The small molecule below binds the protein below.
Small molecule (SMILES): O=C(Nc1nccs1)[C@@H](c1ncn2c1CCC2)N1Cc2c(cc(C#Cc3ccc(CN4CCC(CO)CC4)cc3)cc2C(F)(F)F)C1=O

Binding-site contacts:
Ligand atom C21 contacts residue ASP159 of chain 1.A at 3.5 Å.
Ligand atom C17 contacts residue LEU92 of chain 1.A at 3.5 Å (hydrophobic).
Ligand atom C33 contacts residue ALA47 of chain 1.A at 3.4 Å (hydrophobic).
Ligand atom C23 contacts residue THR158 of chain 1.A at 3.6 Å.
Ligand atom C16 contacts residue GLY161 of chain 1.A at 3.5 Å.
Ligand atom S32 contacts residue THR94 of chain 1.A at 3.4 Å.
Ligand atom O38 contacts residue LEU162 of chain 1.A at 3.5 Å.
Ligand atom C23 contacts residue THR94 of chain 1.A at 3.3 Å.
Ligand atom C33 contacts residue LEU92 of chain 1.A at 3.4 Å (hydrophobic).
Ligand atom F14 contacts residue GLU66 of chain 1.A at 3.1 Å.
Ligand atom C24 contacts residue THR94 of chain 1.A at 3.5 Å.
Ligand atom F15 contacts residue ALA67 of chain 1.A at 3.4 Å.
Ligand atom F14 contacts residue GLY161 of chain 1.A at 3.4 Å.
Ligand atom N28 contacts residue ASP159 of chain 1.A at 3.5 Å.
Ligand atom N30 contacts residue ASP159 of chain 1.A at 2.7 Å (salt-bridge).
Ligand atom C39 contacts residue LEU162 of chain 1.A at 3.6 Å (hydrophobic).
Ligand atom C20 contacts residue ASP159 of chain 1.A at 3.1 Å.
Ligand atom C24 contacts residue CYS79 of chain 1.A at 3.6 Å (hydrophobic).
Ligand atom F13 contacts residue ILE63 of chain 1.A at 3.0 Å.
Ligand atom C10 contacts residue LEU165 of chain 1.A at 3.3 Å (hydrophobic).
Ligand atom C25 contacts residue CYS79 of chain 1.A at 3.1 Å (hydrophobic).
Ligand atom C29 contacts residue ASP159 of chain 1.A at 3.4 Å.
Ligand atom F13 contacts residue GLU66 of chain 1.A at 3.6 Å.
Ligand atom C11 contacts residue GLY161 of chain 1.A at 3.5 Å.
Ligand atom O36 contacts residue LEU92 of chain 1.A at 3.4 Å.
Ligand atom C25 contacts residue PHE160 of chain 1.A at 3.6 Å (hydrophobic).
Ligand atom N28 contacts residue PHE160 of chain 1.A at 3.4 Å (h-bond).
Ligand atom O38 contacts residue LYS49 of chain 1.A at 2.9 Å (salt-bridge).
Ligand atom C24 contacts residue LEU81 of chain 1.A at 3.7 Å (hydrophobic).
Ligand atom C43 contacts residue LEU165 of chain 1.A at 3.4 Å (hydrophobic).
Ligand atom C27 contacts residue PHE160 of chain 1.A at 3.4 Å (hydrophobic).
Ligand atom C33 contacts residue LYS49 of chain 1.A at 3.5 Å.
Ligand atom S32 contacts residue LYS49 of chain 1.A at 3.6 Å.
Ligand atom F15 contacts residue LEU81 of chain 1.A at 3.4 Å.
Ligand atom F14 contacts residue MET70 of chain 1.A at 3.2 Å.
Ligand atom C27 contacts residue GLY161 of chain 1.A at 3.3 Å.
Ligand atom C33 contacts residue THR94 of chain 1.A at 3.5 Å.
Ligand atom S32 contacts residue LEU92 of chain 1.A at 3.3 Å (h-bond).
Ligand atom F13 contacts residue ALA67 of chain 1.A at 3.4 Å.
Ligand atom N28 contacts residue GLY161 of chain 1.A at 2.9 Å (h-bond).

Sequence of chain 1.A:
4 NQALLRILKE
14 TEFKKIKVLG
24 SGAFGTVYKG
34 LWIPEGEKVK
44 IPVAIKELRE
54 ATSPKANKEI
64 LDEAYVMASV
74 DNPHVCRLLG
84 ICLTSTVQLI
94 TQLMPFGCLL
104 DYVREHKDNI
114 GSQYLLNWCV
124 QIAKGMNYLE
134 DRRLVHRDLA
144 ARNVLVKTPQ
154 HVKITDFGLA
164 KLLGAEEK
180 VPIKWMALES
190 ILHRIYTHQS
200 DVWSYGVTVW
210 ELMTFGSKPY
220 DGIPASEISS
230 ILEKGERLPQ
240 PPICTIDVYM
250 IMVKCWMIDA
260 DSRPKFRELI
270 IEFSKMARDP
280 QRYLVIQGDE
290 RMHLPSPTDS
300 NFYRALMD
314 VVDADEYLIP